Binding-site contacts:
Ligand atom CB contacts residue GLU77 of chain 1.A at 3.5 Å.
Ligand atom CD contacts residue ALA140 of chain 1.A at 3.9 Å (hydrophobic).
Ligand atom OXT contacts residue ILE58 of chain 1.A at 3.5 Å.
Ligand atom CG contacts residue PHE40 of chain 1.A at 3.5 Å (hydrophobic).
Ligand atom CG contacts residue GLU77 of chain 1.A at 3.3 Å.
Ligand atom OXT contacts residue PHE40 of chain 1.A at 3.2 Å.
Ligand atom O contacts residue ARG64 of chain 1.A at 2.9 Å (salt-bridge).
Ligand atom O contacts residue THR101 of chain 1.A at 3.4 Å.
Ligand atom NH1 contacts residue GLU77 of chain 1.A at 2.8 Å (salt-bridge).
Ligand atom NH1 contacts residue ASN57 of chain 1.A at 3.6 Å.
Ligand atom CD contacts residue GLU77 of chain 1.A at 3.5 Å.
Ligand atom OXT contacts residue ASN57 of chain 1.A at 3.5 Å (h-bond).
Ligand atom CA contacts residue THR102 of chain 1.A at 3.9 Å.
Ligand atom N contacts residue THR59 of chain 1.A at 2.6 Å (h-bond).
Ligand atom OXT contacts residue THR59 of chain 1.A at 2.8 Å (h-bond).
Ligand atom O contacts residue THR59 of chain 1.A at 3.7 Å.
Ligand atom NH2 contacts residue PHE40 of chain 1.A at 3.6 Å.
Ligand atom CZ contacts residue GLU77 of chain 1.A at 3.9 Å.
Ligand atom NH1 contacts residue ASN142 of chain 1.A at 3.6 Å (h-bond).
Ligand atom NE contacts residue PHE40 of chain 1.A at 3.4 Å.
Ligand atom CA contacts residue GLU77 of chain 1.A at 3.5 Å.
Ligand atom CZ contacts residue PHE40 of chain 1.A at 3.6 Å (hydrophobic).
Ligand atom NE contacts residue GLU11 of chain 1.A at 4.0 Å.
Ligand atom N contacts residue ASN57 of chain 1.A at 2.8 Å (h-bond).
Ligand atom OXT contacts residue ARG64 of chain 1.A at 3.2 Å (salt-bridge).
Ligand atom C contacts residue THR59 of chain 1.A at 3.2 Å.
Ligand atom O contacts residue THR102 of chain 1.A at 2.8 Å (h-bond).
Ligand atom NH2 contacts residue GLU11 of chain 1.A at 3.0 Å (salt-bridge).
Ligand atom CZ contacts residue ASN142 of chain 1.A at 3.9 Å.
Ligand atom CA contacts residue ASN57 of chain 1.A at 3.9 Å.
Ligand atom CB contacts residue TYR103 of chain 1.A at 3.7 Å (hydrophobic).
Ligand atom CA contacts residue THR59 of chain 1.A at 2.9 Å.
Ligand atom C contacts residue THR102 of chain 1.A at 3.9 Å.
Ligand atom O contacts residue PHE40 of chain 1.A at 3.8 Å.
Ligand atom NH2 contacts residue ASN142 of chain 1.A at 3.8 Å.
Ligand atom CZ contacts residue GLU11 of chain 1.A at 3.9 Å.
Ligand atom C contacts residue PHE40 of chain 1.A at 3.7 Å (hydrophobic).
Ligand atom C contacts residue ARG64 of chain 1.A at 3.6 Å.
Ligand atom N contacts residue GLU77 of chain 1.A at 2.8 Å (salt-bridge).
Ligand atom CG contacts residue ASN57 of chain 1.A at 3.8 Å.

Sequence of chain 1.A:
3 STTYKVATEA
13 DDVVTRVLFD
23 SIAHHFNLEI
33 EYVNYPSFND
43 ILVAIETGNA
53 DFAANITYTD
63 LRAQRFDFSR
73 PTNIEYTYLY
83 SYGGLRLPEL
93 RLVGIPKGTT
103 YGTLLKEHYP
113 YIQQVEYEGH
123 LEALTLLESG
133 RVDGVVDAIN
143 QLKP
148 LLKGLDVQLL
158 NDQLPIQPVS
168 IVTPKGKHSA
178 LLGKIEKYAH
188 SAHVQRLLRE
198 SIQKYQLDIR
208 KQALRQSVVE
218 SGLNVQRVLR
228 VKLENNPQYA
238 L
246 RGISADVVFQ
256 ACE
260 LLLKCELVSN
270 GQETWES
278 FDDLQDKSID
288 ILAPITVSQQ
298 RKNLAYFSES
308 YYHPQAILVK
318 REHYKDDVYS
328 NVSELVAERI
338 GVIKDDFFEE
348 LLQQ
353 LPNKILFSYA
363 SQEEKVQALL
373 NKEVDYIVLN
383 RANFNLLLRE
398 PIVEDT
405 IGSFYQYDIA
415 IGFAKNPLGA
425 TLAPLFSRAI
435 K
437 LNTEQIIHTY

This protein binds this small molecule.
Small molecule (SMILES): NC(=[NH2+])NCCC[C@H](N)C(=O)O